Sequence of chain 1.F:
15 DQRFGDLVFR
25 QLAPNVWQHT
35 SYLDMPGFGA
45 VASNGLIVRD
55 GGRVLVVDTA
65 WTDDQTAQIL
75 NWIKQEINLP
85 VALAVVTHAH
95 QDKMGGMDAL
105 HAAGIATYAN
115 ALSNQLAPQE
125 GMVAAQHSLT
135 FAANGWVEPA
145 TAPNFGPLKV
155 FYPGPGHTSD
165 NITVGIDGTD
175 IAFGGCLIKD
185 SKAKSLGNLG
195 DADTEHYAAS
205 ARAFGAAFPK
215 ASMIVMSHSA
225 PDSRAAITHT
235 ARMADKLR

This protein binds this small molecule.
Small molecule (SMILES): [H]/N=C\NCCS[C@H]1C[C@H]([C@H](C(=O)O)[C@@H](C)O)N=C1C(=O)O

Binding-site contacts:
Ligand atom C3 contacts residue HIS222 of chain 1.F at 3.1 Å.
Ligand atom N4 contacts residue ASP96 of chain 1.F at 3.4 Å (salt-bridge).
Ligand atom C7 contacts residue ZN1 of chain 1.JA at 2.9 Å.
Ligand atom C31 contacts residue ZN1 of chain 1.KA at 3.1 Å.
Ligand atom O71 contacts residue ASN192 of chain 1.F at 2.8 Å (h-bond).
Ligand atom O31 contacts residue LYS183 of chain 1.F at 3.3 Å (salt-bridge).
Ligand atom O72 contacts residue ASP96 of chain 1.F at 3.3 Å (salt-bridge).
Ligand atom N4 contacts residue HIS222 of chain 1.F at 3.0 Å (h-bond).
Ligand atom O62 contacts residue HIS94 of chain 1.F at 3.6 Å.
Ligand atom O32 contacts residue CYS180 of chain 1.F at 3.4 Å.
Ligand atom O62 contacts residue ASP96 of chain 1.F at 3.0 Å (salt-bridge).
Ligand atom O72 contacts residue ZN1 of chain 1.KA at 3.3 Å.
Ligand atom C7 contacts residue HIS94 of chain 1.F at 3.2 Å.
Ligand atom O31 contacts residue GLY191 of chain 1.F at 3.7 Å.
Ligand atom O31 contacts residue ASN192 of chain 1.F at 3.4 Å (h-bond).
Ligand atom C31 contacts residue LYS183 of chain 1.F at 3.6 Å.
Ligand atom O72 contacts residue HIS161 of chain 1.F at 3.6 Å (h-bond).
Ligand atom O62 contacts residue GLN95 of chain 1.F at 3.6 Å (h-bond).
Ligand atom O72 contacts residue HIS94 of chain 1.F at 2.9 Å (h-bond).
Ligand atom C31 contacts residue HIS222 of chain 1.F at 3.1 Å.
Ligand atom O72 contacts residue ZN1 of chain 1.JA at 2.1 Å.
Ligand atom C7 contacts residue ASN192 of chain 1.F at 3.7 Å.
Ligand atom C5 contacts residue ZN1 of chain 1.KA at 3.1 Å.
Ligand atom O72 contacts residue HIS92 of chain 1.F at 3.7 Å.
Ligand atom N4 contacts residue ZN1 of chain 1.KA at 2.0 Å.
Ligand atom O71 contacts residue HIS161 of chain 1.F at 3.2 Å.
Ligand atom C23 contacts residue GLY191 of chain 1.F at 3.8 Å.
Ligand atom C3 contacts residue ZN1 of chain 1.KA at 2.9 Å.
Ligand atom C62 contacts residue TRP65 of chain 1.F at 3.8 Å (hydrophobic).
Ligand atom C5 contacts residue HIS222 of chain 1.F at 3.9 Å.
Ligand atom O32 contacts residue ZN1 of chain 1.KA at 2.5 Å.
Ligand atom C22 contacts residue ASN192 of chain 1.F at 3.9 Å.
Ligand atom O71 contacts residue HIS94 of chain 1.F at 3.2 Å (h-bond).
Ligand atom C7 contacts residue HIS161 of chain 1.F at 3.8 Å.
Ligand atom O71 contacts residue ZN1 of chain 1.JA at 3.0 Å.
Ligand atom O32 contacts residue LYS183 of chain 1.F at 3.1 Å (salt-bridge).
Ligand atom O32 contacts residue HIS161 of chain 1.F at 3.8 Å.
Ligand atom C5 contacts residue ASP96 of chain 1.F at 3.6 Å.
Ligand atom O32 contacts residue HIS222 of chain 1.F at 2.7 Å (h-bond).
Ligand atom C7 contacts residue ZN1 of chain 1.KA at 3.7 Å.